Sequence of chain 1.E:
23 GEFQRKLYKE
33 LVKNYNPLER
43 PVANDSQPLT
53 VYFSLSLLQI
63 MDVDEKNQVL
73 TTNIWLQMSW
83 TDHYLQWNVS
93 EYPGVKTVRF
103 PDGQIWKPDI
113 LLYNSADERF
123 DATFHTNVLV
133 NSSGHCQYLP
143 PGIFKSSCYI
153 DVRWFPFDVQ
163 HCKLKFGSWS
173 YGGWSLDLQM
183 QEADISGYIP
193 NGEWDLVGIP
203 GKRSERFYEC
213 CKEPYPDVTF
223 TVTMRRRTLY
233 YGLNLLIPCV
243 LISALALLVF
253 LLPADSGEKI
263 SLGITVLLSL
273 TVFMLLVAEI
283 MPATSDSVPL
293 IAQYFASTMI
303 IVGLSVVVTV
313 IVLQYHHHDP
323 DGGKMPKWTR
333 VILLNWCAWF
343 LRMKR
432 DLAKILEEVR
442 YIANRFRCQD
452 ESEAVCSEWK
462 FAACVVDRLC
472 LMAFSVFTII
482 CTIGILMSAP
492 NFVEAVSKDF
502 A

Binding-site contacts:
Ligand atom C1 contacts residue HIS137 of chain 1.E at 3.7 Å.
Ligand atom C8 contacts residue ASN133 of chain 1.E at 4.3 Å.
Ligand atom O5 contacts residue HIS137 of chain 1.E at 3.8 Å.
Ligand atom C7 contacts residue ASN133 of chain 1.E at 3.5 Å.
Ligand atom O7 contacts residue ASN133 of chain 1.E at 3.6 Å.
Ligand atom C5 contacts residue HIS137 of chain 1.E at 4.2 Å.
Ligand atom N2 contacts residue ASN133 of chain 1.E at 3.0 Å (h-bond).
Ligand atom C7 contacts residue SER134 of chain 1.E at 4.5 Å.
Ligand atom N2 contacts residue SER135 of chain 1.E at 3.9 Å.
Ligand atom C8 contacts residue SER135 of chain 1.E at 3.9 Å.
Ligand atom C7 contacts residue HIS137 of chain 1.E at 4.4 Å.
Ligand atom O5 contacts residue ASN133 of chain 1.E at 2.3 Å (h-bond).
Ligand atom C7 contacts residue SER135 of chain 1.E at 4.4 Å.
Ligand atom C8 contacts residue HIS137 of chain 1.E at 3.9 Å.
Ligand atom C5 contacts residue ASN133 of chain 1.E at 3.6 Å.
Ligand atom C4 contacts residue ASN133 of chain 1.E at 4.3 Å.
Ligand atom C3 contacts residue ASN133 of chain 1.E at 3.8 Å.
Ligand atom C2 contacts residue ASN133 of chain 1.E at 2.6 Å.
Ligand atom C1 contacts residue ASN133 of chain 1.E at 1.4 Å.
Ligand atom O7 contacts residue HIS137 of chain 1.E at 4.1 Å.
Ligand atom C8 contacts residue SER134 of chain 1.E at 3.7 Å.

A protein and the small-molecule ligand that binds it are described below.
Small molecule (SMILES): CC(=O)N[C@H]1[C@H](O[C@H]2[C@H](O)[C@@H](NC(C)=O)CO[C@@H]2CO)O[C@H](CO)[C@@H](O)[C@@H]1O